Sequence of chain 4.J:
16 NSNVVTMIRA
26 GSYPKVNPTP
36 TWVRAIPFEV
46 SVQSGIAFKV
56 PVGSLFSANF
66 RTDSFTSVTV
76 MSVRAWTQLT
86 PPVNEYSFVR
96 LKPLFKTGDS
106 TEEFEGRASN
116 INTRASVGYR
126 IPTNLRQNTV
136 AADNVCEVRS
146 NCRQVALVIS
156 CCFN

Sequence of chain 4.K:
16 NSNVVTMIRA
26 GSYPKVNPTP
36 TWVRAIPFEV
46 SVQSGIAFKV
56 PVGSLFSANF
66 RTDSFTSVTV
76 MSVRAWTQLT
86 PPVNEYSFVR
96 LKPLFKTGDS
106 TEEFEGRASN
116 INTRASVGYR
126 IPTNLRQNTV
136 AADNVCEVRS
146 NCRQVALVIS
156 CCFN

Binding-site contacts:
Ligand atom C4 contacts residue ARG125 of chain 4.K at 3.6 Å.
Ligand atom O5' contacts residue ARG125 of chain 4.K at 3.2 Å (salt-bridge).
Ligand atom C2' contacts residue ARG125 of chain 4.K at 3.7 Å.
Ligand atom OP1 contacts residue ARG125 of chain 4.K at 2.9 Å (salt-bridge).
Ligand atom OP3 contacts residue SER77 of chain 4.K at 4.2 Å.
Ligand atom OP2 contacts residue ILE23 of chain 4.J at 4.2 Å.
Ligand atom O2 contacts residue ARG125 of chain 4.K at 4.0 Å.
Ligand atom OP3 contacts residue ILE23 of chain 4.J at 4.3 Å.
Ligand atom O4 contacts residue THR21 of chain 4.J at 4.0 Å.
Ligand atom O5' contacts residue ARG131 of chain 4.K at 2.9 Å (salt-bridge).
Ligand atom C4 contacts residue SER17 of chain 4.J at 4.0 Å.
Ligand atom C2 contacts residue ASN16 of chain 4.J at 3.0 Å.
Ligand atom OP1 contacts residue ILE23 of chain 4.J at 3.7 Å.
Ligand atom C5 contacts residue ARG125 of chain 4.K at 3.5 Å.
Ligand atom P contacts residue ARG125 of chain 4.K at 3.9 Å.
Ligand atom OP1 contacts residue ARG131 of chain 4.K at 3.4 Å (salt-bridge).
Ligand atom N1 contacts residue ASN16 of chain 4.J at 4.3 Å.
Ligand atom O4 contacts residue SER17 of chain 4.J at 3.1 Å.
Ligand atom O2 contacts residue ASN16 of chain 4.J at 2.5 Å (h-bond).
Ligand atom N3 contacts residue ASN16 of chain 4.J at 2.8 Å (h-bond).
Ligand atom OP2 contacts residue ARG131 of chain 4.K at 3.8 Å.
Ligand atom N3 contacts residue ARG125 of chain 4.K at 3.6 Å.
Ligand atom C3' contacts residue ARG125 of chain 4.K at 3.3 Å.
Ligand atom N1 contacts residue ARG125 of chain 4.K at 3.7 Å.
Ligand atom C4' contacts residue ARG125 of chain 4.K at 4.3 Å.
Ligand atom C5' contacts residue ARG131 of chain 4.K at 3.4 Å.
Ligand atom C5 contacts residue THR21 of chain 4.J at 4.3 Å.
Ligand atom C4 contacts residue ASN16 of chain 4.J at 4.1 Å.
Ligand atom C5' contacts residue ARG125 of chain 4.K at 4.2 Å.
Ligand atom C2 contacts residue ARG125 of chain 4.K at 3.8 Å.
Ligand atom C6 contacts residue ARG125 of chain 4.K at 3.5 Å.
Ligand atom P contacts residue ILE23 of chain 4.J at 4.2 Å.
Ligand atom P contacts residue ARG131 of chain 4.K at 3.6 Å.
Ligand atom OP3 contacts residue ARG125 of chain 4.K at 2.7 Å.
Ligand atom O3' contacts residue ARG125 of chain 4.K at 4.1 Å.
Ligand atom C5' contacts residue MET76 of chain 4.K at 4.3 Å (hydrophobic).
Ligand atom N3 contacts residue SER17 of chain 4.J at 4.1 Å.
Ligand atom OP2 contacts residue SER77 of chain 4.K at 3.9 Å.
Ligand atom C1' contacts residue ARG125 of chain 4.K at 4.3 Å.
Ligand atom O4 contacts residue ARG125 of chain 4.K at 3.9 Å.

A protein and the small-molecule ligand that binds it are described below.
Small molecule (SMILES): CO[P](=O)(O)O[C@H]1[C@@H](O)[C@H](n2ccc(=O)[nH]c2=O)O[C@@H]1COP(=O)(O)O